Binding-site contacts:
Ligand atom N17 contacts residue TYR61 of chain 1.F at 3.9 Å.
Ligand atom O6 contacts residue TRP37 of chain 1.F at 3.9 Å.
Ligand atom C27 contacts residue TYR47 of chain 1.F at 3.6 Å (hydrophobic).
Ligand atom C28 contacts residue ILE58 of chain 1.F at 3.8 Å (hydrophobic).
Ligand atom O18 contacts residue TYR61 of chain 1.F at 4.0 Å.
Ligand atom C5 contacts residue HIS64 of chain 1.F at 3.8 Å.
Ligand atom N3 contacts residue TYR47 of chain 1.F at 3.6 Å.
Ligand atom C28 contacts residue TYR47 of chain 1.F at 3.6 Å (hydrophobic).
Ligand atom C24 contacts residue TYR47 of chain 1.F at 3.9 Å (hydrophobic).
Ligand atom C1 contacts residue TRP66 of chain 1.F at 3.5 Å (hydrophobic).
Ligand atom C4 contacts residue HIS64 of chain 1.F at 3.9 Å.
Ligand atom CL30 contacts residue ARG56 of chain 1.F at 3.7 Å.
Ligand atom C15 contacts residue TYR61 of chain 1.F at 3.7 Å (hydrophobic).
Ligand atom C5 contacts residue TRP37 of chain 1.F at 3.8 Å (hydrophobic).
Ligand atom C4 contacts residue TYR47 of chain 1.F at 3.5 Å (hydrophobic).
Ligand atom C1 contacts residue HIS59 of chain 1.F at 3.4 Å.
Ligand atom O6 contacts residue SER60 of chain 1.F at 2.5 Å (h-bond).
Ligand atom C1 contacts residue TYR47 of chain 1.F at 3.7 Å (hydrophobic).
Ligand atom O6 contacts residue HIS64 of chain 1.F at 2.7 Å (h-bond).
Ligand atom C19 contacts residue TYR61 of chain 1.F at 3.8 Å (hydrophobic).
Ligand atom C2 contacts residue TYR47 of chain 1.F at 3.9 Å (hydrophobic).
Ligand atom C16 contacts residue TYR61 of chain 1.F at 3.7 Å (hydrophobic).
Ligand atom N17 contacts residue HIS64 of chain 1.F at 3.8 Å.
Ligand atom C1 contacts residue SER60 of chain 1.F at 4.0 Å.
Ligand atom O9 contacts residue TYR61 of chain 1.F at 3.9 Å.
Ligand atom N20 contacts residue HIS59 of chain 1.F at 3.1 Å (h-bond).
Ligand atom C5 contacts residue TRP66 of chain 1.F at 3.5 Å (hydrophobic).
Ligand atom CL30 contacts residue PRO48 of chain 1.F at 3.4 Å.
Ligand atom N17 contacts residue PHE40 of chain 1.F at 3.7 Å.
Ligand atom C2 contacts residue HIS59 of chain 1.F at 3.2 Å.
Ligand atom O18 contacts residue HIS64 of chain 1.F at 3.3 Å.
Ligand atom C12 contacts residue TYR61 of chain 1.F at 3.9 Å (hydrophobic).
Ligand atom C7 contacts residue TYR47 of chain 1.F at 3.5 Å (hydrophobic).
Ligand atom O18 contacts residue PHE40 of chain 1.F at 3.4 Å.
Ligand atom C7 contacts residue HIS59 of chain 1.F at 3.6 Å.
Ligand atom O21 contacts residue TYR47 of chain 1.F at 2.6 Å (h-bond).
Ligand atom C5 contacts residue SER60 of chain 1.F at 3.6 Å.
Ligand atom C29 contacts residue TYR47 of chain 1.F at 3.8 Å (hydrophobic).
Ligand atom O6 contacts residue TYR61 of chain 1.F at 3.8 Å.
Ligand atom C4 contacts residue TRP37 of chain 1.F at 3.5 Å (hydrophobic).

This protein binds this small molecule.
Small molecule (SMILES): COCCOc1cc(Cl)ccc1[C@H](C)NC(=O)[C@@H]1C[C@@H](O)CN1C(=O)[C@@H](c1cc(C)no1)C(C)C

Sequence of chain 1.F:
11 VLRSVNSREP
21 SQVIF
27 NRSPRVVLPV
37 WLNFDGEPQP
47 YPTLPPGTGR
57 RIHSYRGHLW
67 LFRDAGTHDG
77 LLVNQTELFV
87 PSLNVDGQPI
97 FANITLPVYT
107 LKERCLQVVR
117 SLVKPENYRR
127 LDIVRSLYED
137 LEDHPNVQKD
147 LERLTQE